Binding-site contacts:
Ligand atom O5 contacts residue ASN573 of chain 1.D at 2.4 Å (h-bond).
Ligand atom C5 contacts residue ASN573 of chain 1.D at 3.7 Å.
Ligand atom C2 contacts residue SER575 of chain 1.D at 4.0 Å.
Ligand atom C7 contacts residue ASN573 of chain 1.D at 3.4 Å.
Ligand atom N2 contacts residue SER575 of chain 1.D at 3.6 Å.
Ligand atom O7 contacts residue ASN573 of chain 1.D at 3.6 Å (h-bond).
Ligand atom O3 contacts residue SER575 of chain 1.D at 4.4 Å.
Ligand atom C2 contacts residue ASN573 of chain 1.D at 2.5 Å.
Ligand atom C3 contacts residue ASN573 of chain 1.D at 3.8 Å.
Ligand atom N2 contacts residue ASN573 of chain 1.D at 2.9 Å (h-bond).
Ligand atom C8 contacts residue ASN573 of chain 1.D at 4.5 Å.
Ligand atom C1 contacts residue ASN573 of chain 1.D at 1.5 Å.
Ligand atom C4 contacts residue ASN573 of chain 1.D at 4.2 Å.

Sequence of chain 1.D:
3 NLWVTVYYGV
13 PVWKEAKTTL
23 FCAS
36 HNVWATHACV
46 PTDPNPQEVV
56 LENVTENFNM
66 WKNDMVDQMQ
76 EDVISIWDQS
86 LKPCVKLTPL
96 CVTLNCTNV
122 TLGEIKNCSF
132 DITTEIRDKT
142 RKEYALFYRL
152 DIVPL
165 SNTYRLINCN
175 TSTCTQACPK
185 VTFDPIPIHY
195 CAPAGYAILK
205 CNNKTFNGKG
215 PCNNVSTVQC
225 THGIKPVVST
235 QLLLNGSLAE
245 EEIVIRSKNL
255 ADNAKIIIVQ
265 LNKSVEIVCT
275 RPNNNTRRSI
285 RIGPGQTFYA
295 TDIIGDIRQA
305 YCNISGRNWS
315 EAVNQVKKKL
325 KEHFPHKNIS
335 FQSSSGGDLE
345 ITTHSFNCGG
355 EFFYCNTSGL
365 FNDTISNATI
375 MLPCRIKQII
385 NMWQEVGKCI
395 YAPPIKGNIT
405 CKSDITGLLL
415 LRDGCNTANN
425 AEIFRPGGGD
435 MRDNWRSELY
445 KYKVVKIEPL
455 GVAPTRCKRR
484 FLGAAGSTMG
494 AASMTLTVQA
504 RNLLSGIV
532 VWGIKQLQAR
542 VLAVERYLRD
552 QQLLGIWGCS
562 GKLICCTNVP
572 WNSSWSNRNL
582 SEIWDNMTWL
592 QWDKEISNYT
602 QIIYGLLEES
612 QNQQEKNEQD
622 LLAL

This protein binds this small molecule.
Small molecule (SMILES): CC(=O)N[C@@H]1[C@@H](O)[C@H](O)[C@@H](CO)O[C@H]1O